Sequence of chain 1.B:
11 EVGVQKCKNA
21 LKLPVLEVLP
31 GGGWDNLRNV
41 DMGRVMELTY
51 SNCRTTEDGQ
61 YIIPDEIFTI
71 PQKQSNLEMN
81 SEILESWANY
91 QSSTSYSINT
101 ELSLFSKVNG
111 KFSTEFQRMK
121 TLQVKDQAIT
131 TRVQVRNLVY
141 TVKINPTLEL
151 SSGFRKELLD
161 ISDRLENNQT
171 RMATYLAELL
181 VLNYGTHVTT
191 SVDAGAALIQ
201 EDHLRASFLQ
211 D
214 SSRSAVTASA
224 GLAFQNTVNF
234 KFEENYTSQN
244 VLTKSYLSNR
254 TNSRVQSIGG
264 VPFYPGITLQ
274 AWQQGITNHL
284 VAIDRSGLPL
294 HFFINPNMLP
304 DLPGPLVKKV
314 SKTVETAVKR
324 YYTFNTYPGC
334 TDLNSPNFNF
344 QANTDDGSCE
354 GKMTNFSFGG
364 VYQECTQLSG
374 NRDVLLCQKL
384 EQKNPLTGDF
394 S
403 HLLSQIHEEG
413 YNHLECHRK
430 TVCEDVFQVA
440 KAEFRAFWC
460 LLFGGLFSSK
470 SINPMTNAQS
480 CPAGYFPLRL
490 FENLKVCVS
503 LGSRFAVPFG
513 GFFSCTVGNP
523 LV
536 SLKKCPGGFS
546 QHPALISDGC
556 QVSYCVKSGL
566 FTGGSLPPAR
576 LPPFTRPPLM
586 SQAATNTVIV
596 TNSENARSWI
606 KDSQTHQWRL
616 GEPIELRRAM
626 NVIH

A small-molecule ligand and the protein it binds are described below.
Small molecule (SMILES): CC(=O)N[C@H]1[C@H](O[C@H]2[C@H](O)[C@@H](NC(C)=O)CO[C@@H]2CO)O[C@H](CO)[C@@H](O)[C@@H]1O

Binding-site contacts:
Ligand atom O6 contacts residue SER207 of chain 1.B at 3.3 Å (h-bond).
Ligand atom C4 contacts residue SER248 of chain 1.B at 4.3 Å.
Ligand atom O6 contacts residue ASP211 of chain 1.B at 3.0 Å (salt-bridge).
Ligand atom O5 contacts residue SER248 of chain 1.B at 4.3 Å.
Ligand atom C5 contacts residue ASN252 of chain 1.B at 3.7 Å.
Ligand atom C6 contacts residue PHE208 of chain 1.B at 4.2 Å (hydrophobic).
Ligand atom C7 contacts residue ASN252 of chain 1.B at 4.0 Å.
Ligand atom O6 contacts residue LYS247 of chain 1.B at 4.0 Å.
Ligand atom O6 contacts residue PHE208 of chain 1.B at 3.5 Å.
Ligand atom C8 contacts residue SER251 of chain 1.B at 3.8 Å.
Ligand atom C4 contacts residue ASN252 of chain 1.B at 4.2 Å.
Ligand atom C3 contacts residue ASN252 of chain 1.B at 3.8 Å.
Ligand atom N2 contacts residue SER251 of chain 1.B at 4.2 Å.
Ligand atom C6 contacts residue ASP211 of chain 1.B at 3.7 Å.
Ligand atom O5 contacts residue ASN252 of chain 1.B at 2.4 Å (h-bond).
Ligand atom O7 contacts residue SER251 of chain 1.B at 3.2 Å.
Ligand atom C2 contacts residue ASN252 of chain 1.B at 2.5 Å.
Ligand atom C7 contacts residue SER251 of chain 1.B at 3.8 Å.
Ligand atom O5 contacts residue PHE208 of chain 1.B at 3.8 Å.
Ligand atom C1 contacts residue ASN252 of chain 1.B at 1.4 Å.
Ligand atom N2 contacts residue ASN252 of chain 1.B at 3.0 Å (h-bond).